Binding-site contacts:
Ligand atom N1 contacts residue BYZ1 of chain 1.C at 0.7 Å.
Ligand atom BR4 contacts residue BYZ1 of chain 1.C at 2.4 Å.
Ligand atom C3 contacts residue LEU142 of chain 1.A at 3.5 Å (hydrophobic).
Ligand atom BR4 contacts residue LEU142 of chain 1.A at 4.2 Å.
Ligand atom C5 contacts residue GLU89 of chain 1.A at 3.7 Å.
Ligand atom BR4 contacts residue ILE18 of chain 1.A at 4.3 Å.
Ligand atom N2 contacts residue ALA39 of chain 1.A at 3.6 Å.
Ligand atom C5 contacts residue LYS41 of chain 1.A at 4.5 Å.
Ligand atom N1 contacts residue LEU91 of chain 1.A at 3.7 Å.
Ligand atom N2 contacts residue PHE90 of chain 1.A at 3.6 Å.
Ligand atom N1 contacts residue LEU142 of chain 1.A at 3.5 Å.
Ligand atom C4 contacts residue LEU142 of chain 1.A at 3.3 Å (hydrophobic).
Ligand atom C5 contacts residue PHE88 of chain 1.A at 4.4 Å (hydrophobic).
Ligand atom N2 contacts residue GLU89 of chain 1.A at 3.7 Å.
Ligand atom N2 contacts residue LEU91 of chain 1.A at 3.2 Å (h-bond).
Ligand atom C3 contacts residue PHE90 of chain 1.A at 4.4 Å (hydrophobic).
Ligand atom N1 contacts residue VAL72 of chain 1.A at 4.4 Å.
Ligand atom C3 contacts residue ALA39 of chain 1.A at 4.0 Å (hydrophobic).
Ligand atom N2 contacts residue LEU142 of chain 1.A at 3.7 Å.
Ligand atom C5 contacts residue VAL72 of chain 1.A at 4.5 Å (hydrophobic).
Ligand atom C4 contacts residue BYZ1 of chain 1.C at 0.8 Å.
Ligand atom C3 contacts residue LEU91 of chain 1.A at 3.8 Å (hydrophobic).
Ligand atom C5 contacts residue ALA39 of chain 1.A at 3.5 Å (hydrophobic).
Ligand atom N1 contacts residue GLU89 of chain 1.A at 2.8 Å (salt-bridge).
Ligand atom BR4 contacts residue VAL26 of chain 1.A at 4.2 Å.
Ligand atom C4 contacts residue ALA39 of chain 1.A at 3.9 Å (hydrophobic).
Ligand atom C5 contacts residue BYZ1 of chain 1.C at 0.3 Å.
Ligand atom N2 contacts residue BYZ1 of chain 1.C at 0.7 Å (h-bond).
Ligand atom N1 contacts residue ALA39 of chain 1.A at 3.3 Å.
Ligand atom C5 contacts residue LEU142 of chain 1.A at 3.4 Å (hydrophobic).
Ligand atom C3 contacts residue BYZ1 of chain 1.C at 0.8 Å.
Ligand atom BR4 contacts residue LYS41 of chain 1.A at 3.8 Å.
Ligand atom N1 contacts residue PHE90 of chain 1.A at 3.7 Å.

A protein and the small-molecule ligand that binds it are described below.
Small molecule (SMILES): Brc1cn[nH]c1

Sequence of chain 1.A:
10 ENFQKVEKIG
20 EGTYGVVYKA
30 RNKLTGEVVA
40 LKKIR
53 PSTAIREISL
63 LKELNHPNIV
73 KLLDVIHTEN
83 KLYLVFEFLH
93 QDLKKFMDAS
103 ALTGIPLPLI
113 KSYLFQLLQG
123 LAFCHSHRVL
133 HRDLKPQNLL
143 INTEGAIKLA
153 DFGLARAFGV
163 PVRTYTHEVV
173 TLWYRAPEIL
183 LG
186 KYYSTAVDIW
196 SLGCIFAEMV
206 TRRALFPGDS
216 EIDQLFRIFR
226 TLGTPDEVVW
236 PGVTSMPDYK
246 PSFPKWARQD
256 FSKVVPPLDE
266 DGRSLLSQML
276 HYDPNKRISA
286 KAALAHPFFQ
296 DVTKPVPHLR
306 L